Binding-site contacts:
Ligand atom C contacts residue SER144 of chain 2.A at 3.9 Å.
Ligand atom C7 contacts residue MET165 of chain 2.A at 3.8 Å (hydrophobic).
Ligand atom C5 contacts residue MET49 of chain 2.A at 3.5 Å (hydrophobic).
Ligand atom C contacts residue HIS164 of chain 2.A at 4.2 Å.
Ligand atom C6 contacts residue MET49 of chain 2.A at 3.2 Å (hydrophobic).
Ligand atom C7 contacts residue MET49 of chain 2.A at 3.4 Å (hydrophobic).
Ligand atom N1 contacts residue HIS41 of chain 2.A at 4.2 Å.
Ligand atom C7 contacts residue ASP187 of chain 2.A at 4.2 Å.
Ligand atom S contacts residue MET49 of chain 2.A at 3.8 Å.
Ligand atom O contacts residue GLY143 of chain 2.A at 2.7 Å (h-bond).
Ligand atom C10 contacts residue CYS145 of chain 2.A at 3.6 Å (hydrophobic).
Ligand atom C9 contacts residue HIS41 of chain 2.A at 3.9 Å.
Ligand atom O contacts residue CYS145 of chain 2.A at 3.2 Å (h-bond).
Ligand atom C3 contacts residue HIS41 of chain 2.A at 4.0 Å.
Ligand atom C3 contacts residue DMS1 of chain 2.E at 3.9 Å.
Ligand atom C contacts residue CYS145 of chain 2.A at 1.8 Å (hydrophobic).
Ligand atom C8 contacts residue GLN189 of chain 2.A at 3.7 Å.
Ligand atom S contacts residue GLN189 of chain 2.A at 3.8 Å.
Ligand atom C4 contacts residue MET49 of chain 2.A at 4.0 Å (hydrophobic).
Ligand atom C9 contacts residue CYS145 of chain 2.A at 4.0 Å (hydrophobic).
Ligand atom C6 contacts residue HIS41 of chain 2.A at 3.6 Å.
Ligand atom C contacts residue HIS163 of chain 2.A at 3.6 Å.
Ligand atom C9 contacts residue HIS164 of chain 2.A at 3.5 Å.
Ligand atom C4 contacts residue DMS1 of chain 2.E at 3.7 Å.
Ligand atom C4 contacts residue HIS41 of chain 2.A at 3.9 Å.
Ligand atom O contacts residue SER144 of chain 2.A at 3.3 Å (h-bond).
Ligand atom C7 contacts residue ARG188 of chain 2.A at 4.1 Å.
Ligand atom C2 contacts residue ASN142 of chain 2.A at 3.6 Å.
Ligand atom C10 contacts residue ASN142 of chain 2.A at 4.2 Å.
Ligand atom C8 contacts residue MET49 of chain 2.A at 3.5 Å (hydrophobic).
Ligand atom O contacts residue LEU141 of chain 2.A at 3.9 Å.
Ligand atom S contacts residue ARG188 of chain 2.A at 4.0 Å.
Ligand atom C1 contacts residue GLY143 of chain 2.A at 3.8 Å.
Ligand atom C10 contacts residue HIS164 of chain 2.A at 4.0 Å.
Ligand atom N contacts residue CYS145 of chain 2.A at 3.4 Å (h-bond).
Ligand atom C1 contacts residue SER144 of chain 2.A at 4.2 Å.
Ligand atom C1 contacts residue CYS145 of chain 2.A at 2.7 Å (hydrophobic).
Ligand atom N contacts residue ASN142 of chain 2.A at 3.8 Å.
Ligand atom O contacts residue ASN142 of chain 2.A at 3.6 Å.
Ligand atom C6 contacts residue HIS164 of chain 2.A at 4.0 Å.

Sequence of chain 2.A:
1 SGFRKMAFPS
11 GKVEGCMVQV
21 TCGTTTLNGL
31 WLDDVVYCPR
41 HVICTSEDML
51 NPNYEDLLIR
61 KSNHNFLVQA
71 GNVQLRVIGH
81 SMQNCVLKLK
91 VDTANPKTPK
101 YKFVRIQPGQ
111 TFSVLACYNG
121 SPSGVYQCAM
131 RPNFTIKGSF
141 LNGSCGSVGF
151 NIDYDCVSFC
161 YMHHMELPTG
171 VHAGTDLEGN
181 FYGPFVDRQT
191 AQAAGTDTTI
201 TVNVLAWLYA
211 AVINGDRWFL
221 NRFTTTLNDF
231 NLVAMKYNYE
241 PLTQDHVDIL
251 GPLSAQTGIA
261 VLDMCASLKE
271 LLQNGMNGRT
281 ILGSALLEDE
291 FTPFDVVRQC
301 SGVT

A protein and the small-molecule ligand that binds it are described below.
Small molecule (SMILES): CC(=O)N1CCN(Cc2ccsc2)CC1